Binding-site contacts:
Ligand atom N2 contacts residue ASN1098 of chain 1.D at 2.8 Å (h-bond).
Ligand atom C3 contacts residue HIS1101 of chain 1.D at 3.6 Å.
Ligand atom O5 contacts residue ASN1098 of chain 1.D at 2.4 Å (h-bond).
Ligand atom O5 contacts residue HIS1101 of chain 1.D at 3.9 Å.
Ligand atom C6 contacts residue PHE1103 of chain 1.D at 3.6 Å (hydrophobic).
Ligand atom C6 contacts residue HIS1101 of chain 1.D at 4.1 Å.
Ligand atom C2 contacts residue THR1100 of chain 1.D at 3.5 Å.
Ligand atom C8 contacts residue ASN1098 of chain 1.D at 3.4 Å.
Ligand atom C3 contacts residue ASN1098 of chain 1.D at 3.7 Å.
Ligand atom C5 contacts residue ASN1098 of chain 1.D at 3.6 Å.
Ligand atom C7 contacts residue HIS1101 of chain 1.D at 4.3 Å.
Ligand atom N2 contacts residue THR1100 of chain 1.D at 2.8 Å (h-bond).
Ligand atom O5 contacts residue PHE1103 of chain 1.D at 3.4 Å.
Ligand atom C7 contacts residue ASN1098 of chain 1.D at 3.2 Å.
Ligand atom C4 contacts residue ASN1098 of chain 1.D at 4.2 Å.
Ligand atom O7 contacts residue HIS1101 of chain 1.D at 3.3 Å.
Ligand atom C1 contacts residue HIS1101 of chain 1.D at 3.8 Å.
Ligand atom C1 contacts residue ASN1098 of chain 1.D at 1.4 Å.
Ligand atom O7 contacts residue ASN1098 of chain 1.D at 3.1 Å (h-bond).
Ligand atom C1 contacts residue PHE1103 of chain 1.D at 3.9 Å (hydrophobic).
Ligand atom O3 contacts residue THR1100 of chain 1.D at 4.5 Å.
Ligand atom C2 contacts residue HIS1101 of chain 1.D at 4.2 Å.
Ligand atom C7 contacts residue THR1100 of chain 1.D at 3.9 Å.
Ligand atom C8 contacts residue THR1100 of chain 1.D at 3.6 Å.
Ligand atom C5 contacts residue PHE1103 of chain 1.D at 3.7 Å (hydrophobic).
Ligand atom C5 contacts residue HIS1101 of chain 1.D at 3.2 Å.
Ligand atom O3 contacts residue HIS1101 of chain 1.D at 4.4 Å.
Ligand atom C4 contacts residue HIS1101 of chain 1.D at 3.7 Å.
Ligand atom C3 contacts residue THR1100 of chain 1.D at 3.7 Å.
Ligand atom O4 contacts residue HIS1101 of chain 1.D at 3.5 Å.
Ligand atom C2 contacts residue ASN1098 of chain 1.D at 2.4 Å.
Ligand atom C1 contacts residue THR1100 of chain 1.D at 3.5 Å.

This small molecule binds to this protein.
Small molecule (SMILES): CC(=O)N[C@H]1[C@H](O[C@H]2[C@H](O)[C@@H](NC(C)=O)CO[C@@H]2CO)O[C@H](CO)[C@@H](O)[C@@H]1O

Sequence of chain 1.D:
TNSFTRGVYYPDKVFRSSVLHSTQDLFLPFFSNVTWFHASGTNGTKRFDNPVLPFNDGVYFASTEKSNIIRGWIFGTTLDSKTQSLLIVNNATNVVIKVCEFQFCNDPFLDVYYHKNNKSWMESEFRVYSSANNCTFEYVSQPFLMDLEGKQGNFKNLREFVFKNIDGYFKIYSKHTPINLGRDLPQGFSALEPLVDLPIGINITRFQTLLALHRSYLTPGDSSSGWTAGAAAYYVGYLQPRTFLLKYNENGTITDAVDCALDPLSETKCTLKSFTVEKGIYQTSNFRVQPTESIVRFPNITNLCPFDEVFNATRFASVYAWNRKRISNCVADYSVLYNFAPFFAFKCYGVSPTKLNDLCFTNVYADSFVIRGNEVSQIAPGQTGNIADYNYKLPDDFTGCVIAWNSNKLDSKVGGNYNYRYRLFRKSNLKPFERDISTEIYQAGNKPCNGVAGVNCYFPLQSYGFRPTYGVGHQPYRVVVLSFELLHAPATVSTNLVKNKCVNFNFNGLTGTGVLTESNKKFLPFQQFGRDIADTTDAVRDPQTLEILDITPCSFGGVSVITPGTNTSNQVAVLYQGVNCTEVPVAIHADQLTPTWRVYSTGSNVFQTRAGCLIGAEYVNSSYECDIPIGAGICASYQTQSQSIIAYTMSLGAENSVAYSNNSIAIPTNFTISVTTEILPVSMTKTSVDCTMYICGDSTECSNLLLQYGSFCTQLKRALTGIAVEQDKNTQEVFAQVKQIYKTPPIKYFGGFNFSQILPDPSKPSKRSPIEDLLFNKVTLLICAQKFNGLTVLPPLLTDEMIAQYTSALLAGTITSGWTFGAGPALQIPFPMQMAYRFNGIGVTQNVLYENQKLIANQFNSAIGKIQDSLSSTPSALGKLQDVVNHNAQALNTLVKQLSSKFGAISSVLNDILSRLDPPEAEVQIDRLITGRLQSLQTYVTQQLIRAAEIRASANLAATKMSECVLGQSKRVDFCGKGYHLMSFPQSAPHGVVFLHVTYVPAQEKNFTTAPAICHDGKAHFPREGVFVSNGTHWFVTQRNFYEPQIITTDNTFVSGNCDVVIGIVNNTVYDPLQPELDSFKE